Binding-site contacts:
Ligand atom O6 contacts residue LYS58 of chain 59.D at 4.2 Å.
Ligand atom N1 contacts residue LYS58 of chain 59.D at 4.0 Å.
Ligand atom C6 contacts residue TRP38 of chain 59.B at 3.9 Å (hydrophobic).
Ligand atom C2 contacts residue TRP38 of chain 59.B at 4.2 Å (hydrophobic).
Ligand atom N7 contacts residue TRP38 of chain 59.B at 3.7 Å.
Ligand atom C5 contacts residue TRP38 of chain 59.B at 3.9 Å (hydrophobic).
Ligand atom O6 contacts residue TRP38 of chain 59.B at 3.7 Å.
Ligand atom N1 contacts residue TRP38 of chain 59.B at 4.1 Å.
Ligand atom N9 contacts residue TRP38 of chain 59.B at 4.4 Å.
Ligand atom C8 contacts residue TRP38 of chain 59.B at 4.1 Å (hydrophobic).
Ligand atom C4 contacts residue TRP38 of chain 59.B at 4.1 Å (hydrophobic).
Ligand atom N3 contacts residue TRP38 of chain 59.B at 4.3 Å.

Sequence of chain 59.D:
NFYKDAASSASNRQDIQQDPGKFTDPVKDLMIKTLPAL

A small-molecule ligand and the protein it binds are described below.
Small molecule (SMILES): Nc1nc2[nH]cnc2c(=O)[nH]1

Sequence of chain 59.B:
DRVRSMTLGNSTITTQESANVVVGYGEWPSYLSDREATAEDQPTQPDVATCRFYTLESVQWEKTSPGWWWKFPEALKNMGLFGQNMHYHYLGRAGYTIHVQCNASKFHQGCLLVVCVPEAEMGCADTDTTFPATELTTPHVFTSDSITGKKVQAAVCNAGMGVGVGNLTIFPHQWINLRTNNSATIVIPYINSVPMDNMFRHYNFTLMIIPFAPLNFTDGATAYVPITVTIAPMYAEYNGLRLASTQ